Sequence of chain 1.C:
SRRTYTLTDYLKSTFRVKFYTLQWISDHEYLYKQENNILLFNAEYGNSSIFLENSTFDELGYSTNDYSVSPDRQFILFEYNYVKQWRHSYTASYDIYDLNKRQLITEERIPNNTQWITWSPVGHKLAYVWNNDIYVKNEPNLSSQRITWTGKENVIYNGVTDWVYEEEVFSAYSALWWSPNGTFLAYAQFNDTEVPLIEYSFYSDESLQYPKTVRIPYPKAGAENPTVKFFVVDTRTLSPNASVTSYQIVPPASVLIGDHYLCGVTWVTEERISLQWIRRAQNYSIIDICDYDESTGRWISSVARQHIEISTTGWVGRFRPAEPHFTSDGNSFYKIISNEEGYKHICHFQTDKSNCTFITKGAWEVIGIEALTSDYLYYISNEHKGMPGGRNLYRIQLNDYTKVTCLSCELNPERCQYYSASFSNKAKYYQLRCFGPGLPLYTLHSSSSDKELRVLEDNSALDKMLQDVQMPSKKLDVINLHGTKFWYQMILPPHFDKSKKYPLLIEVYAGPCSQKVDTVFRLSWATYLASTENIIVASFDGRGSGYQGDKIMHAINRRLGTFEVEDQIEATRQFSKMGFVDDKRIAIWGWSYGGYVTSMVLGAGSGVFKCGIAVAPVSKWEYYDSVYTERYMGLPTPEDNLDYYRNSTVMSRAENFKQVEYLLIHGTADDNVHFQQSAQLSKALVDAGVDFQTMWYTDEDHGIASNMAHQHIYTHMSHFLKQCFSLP

Binding-site contacts:
Ligand atom O7 contacts residue SER311 of chain 1.C at 3.2 Å (h-bond).
Ligand atom C1 contacts residue ASN283 of chain 1.C at 1.4 Å.
Ligand atom O6 contacts residue ARG558 of chain 1.C at 3.8 Å.
Ligand atom O5 contacts residue ALA281 of chain 1.C at 3.7 Å.
Ligand atom C3 contacts residue ASN283 of chain 1.C at 3.8 Å.
Ligand atom O7 contacts residue THR312 of chain 1.C at 4.0 Å.
Ligand atom C7 contacts residue SER311 of chain 1.C at 3.8 Å.
Ligand atom O7 contacts residue ASN283 of chain 1.C at 3.9 Å.
Ligand atom O6 contacts residue ASP640 of chain 1.C at 4.1 Å.
Ligand atom C8 contacts residue ASN283 of chain 1.C at 3.9 Å.
Ligand atom C2 contacts residue ASN283 of chain 1.C at 2.4 Å.
Ligand atom C5 contacts residue ASN283 of chain 1.C at 3.7 Å.
Ligand atom C5 contacts residue ALA281 of chain 1.C at 4.0 Å (hydrophobic).
Ligand atom N2 contacts residue ASN283 of chain 1.C at 2.9 Å (h-bond).
Ligand atom C8 contacts residue SER311 of chain 1.C at 4.0 Å.
Ligand atom O5 contacts residue ASN283 of chain 1.C at 2.4 Å (h-bond).
Ligand atom C6 contacts residue ALA281 of chain 1.C at 3.9 Å (hydrophobic).
Ligand atom C4 contacts residue ASN283 of chain 1.C at 4.2 Å.
Ligand atom C7 contacts residue ASN283 of chain 1.C at 3.3 Å.
Ligand atom C1 contacts residue ALA281 of chain 1.C at 4.3 Å (hydrophobic).
Ligand atom C8 contacts residue THR312 of chain 1.C at 4.0 Å.

A small-molecule ligand and the protein it binds are described below.
Small molecule (SMILES): CC(=O)N[C@@H]1[C@@H](O)[C@H](O)[C@@H](CO)O[C@H]1O